Binding-site contacts:
Ligand atom O3R contacts residue TYR184 of chain 1.F at 4.0 Å.
Ligand atom N7 contacts residue TRP97 of chain 1.F at 3.3 Å (h-bond).
Ligand atom O4R contacts residue SER180 of chain 1.F at 4.3 Å.
Ligand atom O2R contacts residue TYR184 of chain 1.F at 4.1 Å.
Ligand atom P contacts residue ARG214 of chain 1.F at 3.8 Å.
Ligand atom O2P contacts residue ARG214 of chain 1.F at 3.2 Å (salt-bridge).
Ligand atom C5R contacts residue CYS176 of chain 1.F at 4.4 Å (hydrophobic).
Ligand atom O3P contacts residue ARG214 of chain 1.F at 2.6 Å (salt-bridge).
Ligand atom O7 contacts residue TRP97 of chain 1.F at 4.0 Å.
Ligand atom O2P contacts residue ARG212 of chain 1.F at 4.4 Å.
Ligand atom C4 contacts residue TRP97 of chain 1.F at 4.2 Å (hydrophobic).
Ligand atom C3 contacts residue TRP97 of chain 1.F at 4.1 Å (hydrophobic).
Ligand atom P contacts residue ARG212 of chain 1.F at 3.5 Å.
Ligand atom O3P contacts residue ARG212 of chain 1.F at 2.8 Å (salt-bridge).
Ligand atom P contacts residue SER180 of chain 1.F at 3.8 Å.
Ligand atom O1P contacts residue ARG212 of chain 1.F at 2.6 Å (salt-bridge).
Ligand atom O1P contacts residue CYS176 of chain 1.F at 3.6 Å (h-bond).
Ligand atom O5R contacts residue SER180 of chain 1.F at 3.3 Å.
Ligand atom C5R contacts residue SER180 of chain 1.F at 4.2 Å.
Ligand atom P contacts residue CYS176 of chain 1.F at 4.2 Å.
Ligand atom C7 contacts residue TRP97 of chain 1.F at 3.8 Å (hydrophobic).
Ligand atom O3P contacts residue ARG181 of chain 1.F at 4.4 Å.
Ligand atom O3P contacts residue SER180 of chain 1.F at 2.9 Å (h-bond).
Ligand atom C4R contacts residue SER180 of chain 1.F at 3.9 Å.
Ligand atom O5R contacts residue CYS176 of chain 1.F at 3.7 Å.
Ligand atom O4R contacts residue CYS176 of chain 1.F at 4.5 Å.

A small-molecule ligand and the protein it binds are described below.
Small molecule (SMILES): NC(=O)c1ccc[n+]([C@@H]2O[C@H](COP(=O)(O)O)[C@@H](O)[C@H]2O)c1

Sequence of chain 1.F:
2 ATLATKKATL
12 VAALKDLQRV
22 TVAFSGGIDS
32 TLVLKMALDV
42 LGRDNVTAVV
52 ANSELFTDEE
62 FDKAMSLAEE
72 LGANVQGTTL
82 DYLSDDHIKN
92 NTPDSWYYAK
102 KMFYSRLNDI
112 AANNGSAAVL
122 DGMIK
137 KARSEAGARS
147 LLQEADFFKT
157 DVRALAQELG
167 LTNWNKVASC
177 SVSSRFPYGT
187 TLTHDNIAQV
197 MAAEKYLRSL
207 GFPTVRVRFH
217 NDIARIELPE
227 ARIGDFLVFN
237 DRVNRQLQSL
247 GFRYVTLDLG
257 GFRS